A protein and the small-molecule ligand that binds it are described below.
Small molecule (SMILES): CSC[C@H]1O[C@@H](n2cnc3c(N)ncnc32)[C@H](O)[C@@H]1O

Sequence of chain 1.K:
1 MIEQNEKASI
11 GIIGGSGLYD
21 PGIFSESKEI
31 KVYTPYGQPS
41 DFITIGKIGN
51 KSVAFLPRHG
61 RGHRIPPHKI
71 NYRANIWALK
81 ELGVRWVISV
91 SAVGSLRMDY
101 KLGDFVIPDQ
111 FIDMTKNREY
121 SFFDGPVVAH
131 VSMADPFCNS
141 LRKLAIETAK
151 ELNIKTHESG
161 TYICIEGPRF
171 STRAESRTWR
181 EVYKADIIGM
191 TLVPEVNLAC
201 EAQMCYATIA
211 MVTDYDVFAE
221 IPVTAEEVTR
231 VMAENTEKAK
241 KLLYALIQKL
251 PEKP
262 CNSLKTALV

Binding-site contacts:
Ligand atom N1 contacts residue PHE170 of chain 1.J at 3.6 Å.
Ligand atom C2 contacts residue MET190 of chain 1.J at 3.7 Å (hydrophobic).
Ligand atom N6 contacts residue ASP214 of chain 1.J at 2.9 Å (salt-bridge).
Ligand atom N6 contacts residue ASP216 of chain 1.J at 3.0 Å (salt-bridge).
Ligand atom C5 contacts residue ASP214 of chain 1.J at 3.7 Å.
Ligand atom C1' contacts residue ALA92 of chain 1.J at 3.4 Å (hydrophobic).
Ligand atom C8 contacts residue ALA92 of chain 1.J at 3.8 Å (hydrophobic).
Ligand atom C4 contacts residue ILE188 of chain 1.J at 3.7 Å (hydrophobic).
Ligand atom CS contacts residue SER16 of chain 1.J at 3.4 Å.
Ligand atom N1 contacts residue ILE188 of chain 1.J at 3.7 Å.
Ligand atom O2' contacts residue SO41 of chain 1.LA at 2.8 Å (h-bond).
Ligand atom N3 contacts residue MET190 of chain 1.J at 3.6 Å.
Ligand atom C4 contacts residue PHE170 of chain 1.J at 3.8 Å (hydrophobic).
Ligand atom C3' contacts residue SO41 of chain 1.LA at 3.4 Å.
Ligand atom N7 contacts residue VAL93 of chain 1.J at 3.6 Å.
Ligand atom N7 contacts residue GLY94 of chain 1.J at 3.3 Å (h-bond).
Ligand atom O2' contacts residue MET190 of chain 1.J at 3.0 Å (h-bond).
Ligand atom N6 contacts residue ILE188 of chain 1.J at 3.5 Å.
Ligand atom O3' contacts residue SO41 of chain 1.LA at 2.6 Å (h-bond).
Ligand atom C5 contacts residue ILE188 of chain 1.J at 3.7 Å (hydrophobic).
Ligand atom C4' contacts residue SER16 of chain 1.J at 3.8 Å.
Ligand atom S5' contacts residue HIS130 of chain 1.K at 3.8 Å.
Ligand atom C2' contacts residue MET190 of chain 1.J at 3.8 Å (hydrophobic).
Ligand atom O3' contacts residue HIS59 of chain 1.J at 3.6 Å.
Ligand atom C6 contacts residue ILE188 of chain 1.J at 3.7 Å (hydrophobic).
Ligand atom C5' contacts residue HIS130 of chain 1.K at 3.3 Å.
Ligand atom C8 contacts residue VAL228 of chain 1.J at 3.8 Å (hydrophobic).
Ligand atom C8 contacts residue ASP214 of chain 1.J at 3.3 Å.
Ligand atom N3 contacts residue GLY189 of chain 1.J at 3.5 Å.
Ligand atom S5' contacts residue VAL228 of chain 1.J at 3.8 Å.
Ligand atom C5 contacts residue PHE170 of chain 1.J at 3.8 Å (hydrophobic).
Ligand atom C8 contacts residue THR213 of chain 1.J at 3.8 Å.
Ligand atom N7 contacts residue ASP214 of chain 1.J at 2.5 Å (salt-bridge).
Ligand atom N9 contacts residue ALA92 of chain 1.J at 3.7 Å.
Ligand atom C5 contacts residue GLY94 of chain 1.J at 3.6 Å.
Ligand atom C4' contacts residue SO41 of chain 1.LA at 3.5 Å.
Ligand atom N6 contacts residue GLY94 of chain 1.J at 3.6 Å.
Ligand atom O2' contacts residue GLY189 of chain 1.J at 3.8 Å.
Ligand atom C2' contacts residue SO41 of chain 1.LA at 3.7 Å.
Ligand atom O3' contacts residue PRO67 of chain 1.J at 3.6 Å.

Sequence of chain 1.J:
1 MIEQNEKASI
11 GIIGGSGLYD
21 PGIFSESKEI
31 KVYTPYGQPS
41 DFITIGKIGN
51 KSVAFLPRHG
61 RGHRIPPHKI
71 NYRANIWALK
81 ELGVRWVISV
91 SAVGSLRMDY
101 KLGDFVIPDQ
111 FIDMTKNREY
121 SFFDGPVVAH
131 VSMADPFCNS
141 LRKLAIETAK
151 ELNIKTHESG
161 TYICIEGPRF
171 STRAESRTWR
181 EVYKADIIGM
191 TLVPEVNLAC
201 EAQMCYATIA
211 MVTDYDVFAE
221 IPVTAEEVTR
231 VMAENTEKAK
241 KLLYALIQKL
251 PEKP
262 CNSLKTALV